Binding-site contacts:
Ligand atom O15 contacts residue ARG80 of chain 1.A at 3.1 Å (salt-bridge).
Ligand atom F40 contacts residue VAL132 of chain 1.A at 3.2 Å.
Ligand atom O35 contacts residue ASN79 of chain 1.A at 3.4 Å (h-bond).
Ligand atom C32 contacts residue ASN79 of chain 1.A at 3.5 Å.
Ligand atom N22 contacts residue SER160 of chain 1.A at 3.5 Å (h-bond).
Ligand atom C19 contacts residue ARG80 of chain 1.A at 3.4 Å.
Ligand atom O36 contacts residue ARG80 of chain 1.A at 3.0 Å (salt-bridge).
Ligand atom O16 contacts residue ARG157 of chain 1.A at 3.3 Å.
Ligand atom O16 contacts residue ALA153 of chain 1.A at 3.6 Å.
Ligand atom C10 contacts residue PHE141 of chain 1.A at 3.7 Å (hydrophobic).
Ligand atom C18 contacts residue MET156 of chain 1.A at 3.7 Å (hydrophobic).
Ligand atom C20 contacts residue ASN79 of chain 1.A at 3.4 Å.
Ligand atom C21 contacts residue ARG80 of chain 1.A at 3.7 Å.
Ligand atom F38 contacts residue PHE141 of chain 1.A at 3.1 Å.
Ligand atom F39 contacts residue PHE141 of chain 1.A at 3.5 Å.
Ligand atom F38 contacts residue GLN138 of chain 1.A at 3.7 Å.
Ligand atom O16 contacts residue ALA45 of chain 1.A at 3.6 Å.
Ligand atom O15 contacts residue ALA45 of chain 1.A at 3.3 Å.
Ligand atom C37 contacts residue PHE141 of chain 1.A at 3.7 Å (hydrophobic).
Ligand atom C30 contacts residue TYR125 of chain 1.A at 3.5 Å (hydrophobic).
Ligand atom N31 contacts residue ASN79 of chain 1.A at 3.3 Å (h-bond).
Ligand atom C9 contacts residue TRP46 of chain 1.A at 3.5 Å (hydrophobic).
Ligand atom C2 contacts residue MET156 of chain 1.A at 3.2 Å (hydrophobic).
Ligand atom C26 contacts residue SER160 of chain 1.A at 3.6 Å.
Ligand atom C26 contacts residue PHE128 of chain 1.A at 3.7 Å (hydrophobic).
Ligand atom C29 contacts residue TYR125 of chain 1.A at 3.7 Å (hydrophobic).
Ligand atom C17 contacts residue ARG157 of chain 1.A at 3.5 Å.
Ligand atom F39 contacts residue GLN138 of chain 1.A at 3.6 Å.
Ligand atom C8 contacts residue LEU83 of chain 1.A at 3.5 Å (hydrophobic).
Ligand atom O36 contacts residue SER160 of chain 1.A at 3.1 Å.
Ligand atom C25 contacts residue SER160 of chain 1.A at 3.6 Å.
Ligand atom O15 contacts residue TRP46 of chain 1.A at 3.1 Å (h-bond).
Ligand atom C25 contacts residue TYR125 of chain 1.A at 3.7 Å (hydrophobic).
Ligand atom O24 contacts residue ASN79 of chain 1.A at 2.7 Å (h-bond).
Ligand atom O35 contacts residue ARG80 of chain 1.A at 3.6 Å (salt-bridge).
Ligand atom C11 contacts residue MET156 of chain 1.A at 3.7 Å (hydrophobic).
Ligand atom F38 contacts residue LEU137 of chain 1.A at 2.8 Å.
Ligand atom C21 contacts residue ASN79 of chain 1.A at 3.3 Å.
Ligand atom F39 contacts residue LEU83 of chain 1.A at 3.6 Å.
Ligand atom N22 contacts residue ARG80 of chain 1.A at 3.7 Å.

Sequence of chain 1.A:
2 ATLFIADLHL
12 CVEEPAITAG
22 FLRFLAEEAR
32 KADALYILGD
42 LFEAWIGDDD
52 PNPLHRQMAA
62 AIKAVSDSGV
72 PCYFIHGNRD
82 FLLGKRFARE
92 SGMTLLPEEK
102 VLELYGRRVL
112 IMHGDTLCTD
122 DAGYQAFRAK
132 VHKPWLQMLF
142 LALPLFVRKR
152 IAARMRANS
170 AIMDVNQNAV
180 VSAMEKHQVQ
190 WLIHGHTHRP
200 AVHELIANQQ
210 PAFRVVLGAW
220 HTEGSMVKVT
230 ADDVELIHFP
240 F

This protein binds this small molecule.
Small molecule (SMILES): CN(c1ccccc1C(=O)Nc1ccc(S(=O)(=O)N2CCN(c3cccc(C(F)(F)F)c3)CC2)cc1)S(C)(=O)=O